Binding-site contacts:
Ligand atom O5B contacts residue LYS156 of chain 1.F at 3.3 Å.
Ligand atom C6 contacts residue LEU62 of chain 1.F at 3.5 Å (hydrophobic).
Ligand atom C6 contacts residue SER93 of chain 1.F at 4.0 Å.
Ligand atom O6B contacts residue HIS155 of chain 1.F at 3.3 Å (h-bond).
Ligand atom O5 contacts residue LYS156 of chain 1.F at 3.4 Å.
Ligand atom O6B contacts residue ARG157 of chain 1.F at 3.3 Å (salt-bridge).
Ligand atom C6 contacts residue HIS155 of chain 1.F at 3.4 Å.
Ligand atom C3 contacts residue ARG157 of chain 1.F at 3.7 Å.
Ligand atom O6A contacts residue HIS155 of chain 1.F at 3.8 Å.
Ligand atom O6B contacts residue LYS156 of chain 1.F at 3.3 Å.
Ligand atom O6A contacts residue LEU62 of chain 1.F at 3.4 Å.
Ligand atom O5 contacts residue ARG157 of chain 1.F at 3.8 Å.
Ligand atom C5 contacts residue HIS155 of chain 1.F at 4.0 Å.
Ligand atom O5 contacts residue HIS155 of chain 1.F at 3.6 Å.
Ligand atom OAH contacts residue ARG157 of chain 1.F at 3.1 Å (salt-bridge).
Ligand atom O4 contacts residue LYS156 of chain 1.F at 3.5 Å.
Ligand atom O4 contacts residue SER93 of chain 1.F at 3.0 Å (h-bond).
Ligand atom C5 contacts residue LEU62 of chain 1.F at 3.8 Å (hydrophobic).
Ligand atom OAH contacts residue ASP3 of chain 1.F at 4.0 Å.
Ligand atom OAF contacts residue ARG157 of chain 1.F at 2.8 Å (salt-bridge).
Ligand atom SAG contacts residue ARG157 of chain 1.F at 3.6 Å (salt-bridge).
Ligand atom O3 contacts residue LYS156 of chain 1.F at 3.0 Å.
Ligand atom OAH contacts residue LEU2 of chain 1.F at 2.8 Å (h-bond).
Ligand atom O3 contacts residue ALA158 of chain 1.F at 3.0 Å (h-bond).
Ligand atom OAH contacts residue THR4 of chain 1.F at 3.7 Å.
Ligand atom O6B contacts residue HIS94 of chain 1.F at 4.0 Å.
Ligand atom O3 contacts residue ARG157 of chain 1.F at 3.3 Å (salt-bridge).
Ligand atom O6A contacts residue HIS94 of chain 1.F at 3.2 Å (h-bond).
Ligand atom C6 contacts residue HIS94 of chain 1.F at 3.9 Å.
Ligand atom C4 contacts residue LYS156 of chain 1.F at 4.0 Å.
Ligand atom SAG contacts residue THR4 of chain 1.F at 3.9 Å.
Ligand atom O4 contacts residue HIS155 of chain 1.F at 3.5 Å (h-bond).
Ligand atom OBI contacts residue LYS156 of chain 1.F at 4.0 Å.
Ligand atom OAF contacts residue THR4 of chain 1.F at 2.9 Å (h-bond).
Ligand atom C2 contacts residue ALA158 of chain 1.F at 3.7 Å (hydrophobic).
Ligand atom O6A contacts residue SER93 of chain 1.F at 3.2 Å.
Ligand atom C3 contacts residue LYS156 of chain 1.F at 4.0 Å.
Ligand atom OAF contacts residue ALA158 of chain 1.F at 3.3 Å.
Ligand atom O6B contacts residue LEU62 of chain 1.F at 4.0 Å.
Ligand atom C3 contacts residue ALA158 of chain 1.F at 4.0 Å (hydrophobic).

Sequence of chain 1.F:
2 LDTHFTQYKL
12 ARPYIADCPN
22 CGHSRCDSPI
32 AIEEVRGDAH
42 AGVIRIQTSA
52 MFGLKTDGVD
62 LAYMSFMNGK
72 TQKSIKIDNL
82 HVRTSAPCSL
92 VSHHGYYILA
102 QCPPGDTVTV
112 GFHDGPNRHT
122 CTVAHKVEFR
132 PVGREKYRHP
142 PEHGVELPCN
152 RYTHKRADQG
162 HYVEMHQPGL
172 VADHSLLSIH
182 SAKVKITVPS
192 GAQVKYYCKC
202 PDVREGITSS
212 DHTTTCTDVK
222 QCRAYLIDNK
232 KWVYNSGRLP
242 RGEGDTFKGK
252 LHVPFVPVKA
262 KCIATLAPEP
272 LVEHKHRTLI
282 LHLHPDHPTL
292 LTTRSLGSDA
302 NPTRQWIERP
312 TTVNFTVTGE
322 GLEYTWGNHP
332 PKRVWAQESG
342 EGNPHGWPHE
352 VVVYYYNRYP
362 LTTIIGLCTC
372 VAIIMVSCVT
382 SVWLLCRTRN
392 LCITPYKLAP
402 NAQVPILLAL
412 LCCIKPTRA

This protein binds this small molecule.
Small molecule (SMILES): O=C(O)[C@@H]1O[C@H](O[C@H]2[C@@H](OS(=O)(=O)O)O[C@@H](O)[C@H](NS(=O)(=O)O)[C@H]2O)[C@@H](OS(=O)(=O)O)[C@H](O)[C@@H]1O